Binding-site contacts:
Ligand atom C17 contacts residue ALA57 of chain 1.A at 3.8 Å (hydrophobic).
Ligand atom C18 contacts residue ASP174 of chain 1.A at 3.7 Å.
Ligand atom N30 contacts residue GLU77 of chain 1.A at 3.2 Å (salt-bridge).
Ligand atom C17 contacts residue LYS59 of chain 1.A at 3.5 Å.
Ligand atom C27 contacts residue ASP118 of chain 1.A at 3.9 Å.
Ligand atom C13 contacts residue GLU77 of chain 1.A at 3.8 Å.
Ligand atom C28 contacts residue TYR41 of chain 1.A at 3.7 Å (hydrophobic).
Ligand atom N7 contacts residue MET115 of chain 1.A at 3.0 Å (h-bond).
Ligand atom C10 contacts residue ALA57 of chain 1.A at 3.8 Å (hydrophobic).
Ligand atom C22 contacts residue PHE175 of chain 1.A at 3.7 Å (hydrophobic).
Ligand atom C14 contacts residue GLU77 of chain 1.A at 3.2 Å.
Ligand atom C14 contacts residue LEU81 of chain 1.A at 3.8 Å (hydrophobic).
Ligand atom C10 contacts residue ILE90 of chain 1.A at 3.8 Å (hydrophobic).
Ligand atom N8 contacts residue LEU114 of chain 1.A at 3.8 Å.
Ligand atom C6 contacts residue THR112 of chain 1.A at 3.8 Å.
Ligand atom C20 contacts residue ASP174 of chain 1.A at 3.5 Å.
Ligand atom N7 contacts residue LEU114 of chain 1.A at 3.4 Å.
Ligand atom C29 contacts residue TYR41 of chain 1.A at 3.3 Å (hydrophobic).
Ligand atom C22 contacts residue ASP174 of chain 1.A at 3.9 Å.
Ligand atom O19 contacts residue ASP174 of chain 1.A at 2.6 Å (salt-bridge).
Ligand atom C26 contacts residue GLY116 of chain 1.A at 3.4 Å.
Ligand atom C27 contacts residue TYR41 of chain 1.A at 3.4 Å (hydrophobic).
Ligand atom C4 contacts residue TYR41 of chain 1.A at 3.6 Å (hydrophobic).
Ligand atom N8 contacts residue MET115 of chain 1.A at 3.3 Å (h-bond).
Ligand atom C15 contacts residue LYS59 of chain 1.A at 3.8 Å.
Ligand atom C25 contacts residue GLY116 of chain 1.A at 3.3 Å.
Ligand atom O19 contacts residue ILE90 of chain 1.A at 3.8 Å.
Ligand atom C10 contacts residue THR112 of chain 1.A at 3.6 Å.
Ligand atom C24 contacts residue GLY116 of chain 1.A at 3.8 Å.
Ligand atom C25 contacts residue VAL36 of chain 1.A at 3.5 Å (hydrophobic).
Ligand atom C10 contacts residue HIS113 of chain 1.A at 3.1 Å.
Ligand atom C29 contacts residue ALA117 of chain 1.A at 3.7 Å (hydrophobic).
Ligand atom C3 contacts residue TYR41 of chain 1.A at 3.7 Å (hydrophobic).
Ligand atom N8 contacts residue GLY116 of chain 1.A at 3.3 Å (h-bond).
Ligand atom C21 contacts residue PHE175 of chain 1.A at 3.9 Å (hydrophobic).
Ligand atom O19 contacts residue LEU173 of chain 1.A at 3.4 Å.
Ligand atom C18 contacts residue GLU77 of chain 1.A at 3.9 Å.
Ligand atom C21 contacts residue GLU77 of chain 1.A at 3.5 Å.
Ligand atom N7 contacts residue HIS113 of chain 1.A at 3.4 Å (h-bond).
Ligand atom C24 contacts residue VAL36 of chain 1.A at 3.6 Å (hydrophobic).

Sequence of chain 1.A:
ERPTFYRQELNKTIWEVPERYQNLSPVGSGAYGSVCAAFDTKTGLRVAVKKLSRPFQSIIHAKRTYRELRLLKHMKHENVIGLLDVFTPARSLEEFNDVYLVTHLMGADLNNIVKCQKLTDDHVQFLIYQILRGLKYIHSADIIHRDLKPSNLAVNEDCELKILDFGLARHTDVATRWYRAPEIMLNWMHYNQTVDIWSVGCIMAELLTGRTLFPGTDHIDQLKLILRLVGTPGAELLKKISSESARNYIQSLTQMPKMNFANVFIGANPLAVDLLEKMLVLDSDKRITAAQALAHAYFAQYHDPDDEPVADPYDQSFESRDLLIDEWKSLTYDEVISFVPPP

The protein below binds the small molecule below.
Small molecule (SMILES): Cc1ccc(C(=O)NC2CC2)cc1-c1ccc2c(-c3ccccc3C)nncc2c1